A protein and the small-molecule ligand that binds it are described below.
Small molecule (SMILES): O=C(c1ccc(O)c(O)c1)c1ccc(O)cc1O

Sequence of chain 1.B:
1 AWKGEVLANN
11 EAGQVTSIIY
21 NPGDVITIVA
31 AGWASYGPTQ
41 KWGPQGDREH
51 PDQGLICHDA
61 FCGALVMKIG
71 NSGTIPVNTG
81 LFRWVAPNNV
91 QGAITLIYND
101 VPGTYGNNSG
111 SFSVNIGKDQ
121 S

Binding-site contacts:
Ligand atom C9 contacts residue THR74 of chain 1.B at 4.2 Å.
Ligand atom C3 contacts residue PRO87 of chain 1.B at 4.1 Å (hydrophobic).
Ligand atom C6 contacts residue GLY73 of chain 1.B at 3.7 Å.
Ligand atom C2 contacts residue ILE75 of chain 1.B at 3.9 Å (hydrophobic).
Ligand atom C1 contacts residue PRO87 of chain 1.B at 4.4 Å (hydrophobic).
Ligand atom C5 contacts residue GLY73 of chain 1.B at 3.6 Å.
Ligand atom C11 contacts residue PRO76 of chain 1.B at 3.6 Å (hydrophobic).
Ligand atom C12 contacts residue ILE75 of chain 1.B at 4.3 Å (hydrophobic).
Ligand atom C6 contacts residue SER72 of chain 1.B at 4.5 Å.
Ligand atom O4 contacts residue ASP59 of chain 1.B at 3.2 Å (salt-bridge).
Ligand atom C3 contacts residue ILE75 of chain 1.B at 4.5 Å (hydrophobic).
Ligand atom O5 contacts residue TRP84 of chain 1.B at 4.2 Å.
Ligand atom C8 contacts residue ILE75 of chain 1.B at 4.0 Å (hydrophobic).
Ligand atom C7 contacts residue GLY73 of chain 1.B at 4.4 Å.
Ligand atom C5 contacts residue SER72 of chain 1.B at 3.9 Å.
Ligand atom C10 contacts residue THR74 of chain 1.B at 4.5 Å.
Ligand atom C10 contacts residue PRO76 of chain 1.B at 4.1 Å (hydrophobic).
Ligand atom C11 contacts residue ASP59 of chain 1.B at 3.9 Å.
Ligand atom O4 contacts residue PRO76 of chain 1.B at 3.5 Å.
Ligand atom C7 contacts residue ILE75 of chain 1.B at 3.7 Å (hydrophobic).
Ligand atom C6 contacts residue THR74 of chain 1.B at 4.2 Å.
Ligand atom C4 contacts residue ASN89 of chain 1.B at 3.7 Å.
Ligand atom C7 contacts residue THR74 of chain 1.B at 3.9 Å.
Ligand atom C12 contacts residue PRO76 of chain 1.B at 3.9 Å (hydrophobic).
Ligand atom C3 contacts residue VAL90 of chain 1.B at 3.4 Å (hydrophobic).
Ligand atom C6 contacts residue ILE75 of chain 1.B at 4.4 Å (hydrophobic).
Ligand atom O1 contacts residue ILE75 of chain 1.B at 4.0 Å.
Ligand atom O2 contacts residue SER72 of chain 1.B at 3.6 Å.
Ligand atom C4 contacts residue VAL90 of chain 1.B at 3.5 Å (hydrophobic).
Ligand atom O3 contacts residue GLY73 of chain 1.B at 3.0 Å.
Ligand atom O1 contacts residue PRO87 of chain 1.B at 3.4 Å.
Ligand atom C10 contacts residue ASP59 of chain 1.B at 3.5 Å.
Ligand atom C4 contacts residue SER72 of chain 1.B at 4.2 Å.
Ligand atom O2 contacts residue GLY73 of chain 1.B at 3.0 Å (h-bond).
Ligand atom O3 contacts residue THR74 of chain 1.B at 3.7 Å.
Ligand atom C3 contacts residue ASN89 of chain 1.B at 4.2 Å.
Ligand atom C13 contacts residue ILE75 of chain 1.B at 3.9 Å (hydrophobic).
Ligand atom O5 contacts residue ILE75 of chain 1.B at 3.9 Å.
Ligand atom C1 contacts residue ILE75 of chain 1.B at 3.8 Å (hydrophobic).
Ligand atom O3 contacts residue SER72 of chain 1.B at 4.4 Å.